Binding-site contacts:
Ligand atom O5 contacts residue LYS84 of chain 1.A at 3.0 Å (salt-bridge).
Ligand atom O3P contacts residue THR55 of chain 1.C at 2.7 Å (h-bond).
Ligand atom O1 contacts residue ARG105 of chain 1.C at 3.1 Å (salt-bridge).
Ligand atom P contacts residue SER52 of chain 1.C at 3.8 Å.
Ligand atom P contacts residue THR53 of chain 1.C at 3.8 Å.
Ligand atom O3P contacts residue ARG54 of chain 1.C at 3.7 Å.
Ligand atom P contacts residue ARG105 of chain 1.C at 3.5 Å.
Ligand atom C1P contacts residue ARG54 of chain 1.C at 3.5 Å.
Ligand atom O3P contacts residue SER52 of chain 1.C at 2.7 Å (h-bond).
Ligand atom O2P contacts residue THR53 of chain 1.C at 3.0 Å (h-bond).
Ligand atom C4 contacts residue HIS134 of chain 1.C at 3.7 Å.
Ligand atom O1 contacts residue GLN137 of chain 1.C at 3.5 Å (h-bond).
Ligand atom C5 contacts residue ARG229 of chain 1.C at 3.4 Å.
Ligand atom O2P contacts residue SER80 of chain 1.A at 3.2 Å (h-bond).
Ligand atom C1 contacts residue ARG105 of chain 1.C at 3.8 Å.
Ligand atom C3 contacts residue PRO266 of chain 1.C at 3.8 Å (hydrophobic).
Ligand atom C2 contacts residue THR168 of chain 1.C at 3.7 Å.
Ligand atom O2P contacts residue ARG54 of chain 1.C at 2.8 Å (salt-bridge).
Ligand atom O1P contacts residue LYS84 of chain 1.A at 2.8 Å (salt-bridge).
Ligand atom O1 contacts residue THR55 of chain 1.C at 3.0 Å (h-bond).
Ligand atom C5 contacts residue PRO268 of chain 1.C at 3.7 Å (hydrophobic).
Ligand atom O4 contacts residue GLN231 of chain 1.C at 3.0 Å (h-bond).
Ligand atom O5 contacts residue PRO268 of chain 1.C at 3.4 Å.
Ligand atom C1P contacts residue THR55 of chain 1.C at 3.8 Å.
Ligand atom O2 contacts residue ARG105 of chain 1.C at 3.0 Å (salt-bridge).
Ligand atom O1P contacts residue SER80 of chain 1.A at 3.6 Å (h-bond).
Ligand atom O1 contacts residue HIS134 of chain 1.C at 2.7 Å (h-bond).
Ligand atom C4 contacts residue ARG167 of chain 1.C at 3.4 Å.
Ligand atom O3P contacts residue THR53 of chain 1.C at 3.7 Å.
Ligand atom O3 contacts residue ARG167 of chain 1.C at 2.7 Å (salt-bridge).
Ligand atom O3 contacts residue HIS134 of chain 1.C at 3.7 Å.
Ligand atom N2 contacts residue PRO268 of chain 1.C at 3.7 Å.
Ligand atom O3P contacts residue ARG105 of chain 1.C at 3.1 Å (salt-bridge).
Ligand atom C1 contacts residue THR55 of chain 1.C at 3.8 Å.
Ligand atom P contacts residue ARG54 of chain 1.C at 3.7 Å.
Ligand atom O1P contacts residue ARG105 of chain 1.C at 2.8 Å (salt-bridge).
Ligand atom O5 contacts residue ARG229 of chain 1.C at 3.1 Å (salt-bridge).
Ligand atom O4 contacts residue ARG229 of chain 1.C at 2.9 Å (salt-bridge).
Ligand atom O3 contacts residue THR168 of chain 1.C at 3.6 Å.
Ligand atom O2 contacts residue ARG167 of chain 1.C at 2.8 Å (salt-bridge).

A small-molecule ligand and the protein it binds are described below.
Small molecule (SMILES): O=C(O)C[C@H](NC(=O)CP(=O)(O)O)C(=O)O

Sequence of chain 1.A:
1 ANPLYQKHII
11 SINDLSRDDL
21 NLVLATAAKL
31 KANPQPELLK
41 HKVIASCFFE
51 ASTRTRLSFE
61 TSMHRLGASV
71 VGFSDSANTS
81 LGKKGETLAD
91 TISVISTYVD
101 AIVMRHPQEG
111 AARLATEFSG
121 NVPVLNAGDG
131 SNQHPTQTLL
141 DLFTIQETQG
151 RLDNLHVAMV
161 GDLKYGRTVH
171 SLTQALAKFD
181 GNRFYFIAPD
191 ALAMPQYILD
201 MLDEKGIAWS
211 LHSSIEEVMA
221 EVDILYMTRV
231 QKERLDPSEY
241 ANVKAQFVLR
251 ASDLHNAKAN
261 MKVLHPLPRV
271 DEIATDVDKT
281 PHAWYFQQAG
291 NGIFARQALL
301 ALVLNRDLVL

Sequence of chain 1.C:
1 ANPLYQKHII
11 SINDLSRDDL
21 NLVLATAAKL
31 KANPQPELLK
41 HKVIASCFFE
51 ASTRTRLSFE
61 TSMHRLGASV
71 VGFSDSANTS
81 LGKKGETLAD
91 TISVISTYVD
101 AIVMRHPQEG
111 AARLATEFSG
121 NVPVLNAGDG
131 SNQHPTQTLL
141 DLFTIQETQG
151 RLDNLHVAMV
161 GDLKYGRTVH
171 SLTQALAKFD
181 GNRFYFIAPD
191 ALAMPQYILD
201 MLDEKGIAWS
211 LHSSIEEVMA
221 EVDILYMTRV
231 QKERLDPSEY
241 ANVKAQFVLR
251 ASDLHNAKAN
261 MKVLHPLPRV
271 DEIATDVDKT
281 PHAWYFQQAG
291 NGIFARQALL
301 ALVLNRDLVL